Binding-site contacts:
Ligand atom C6 contacts residue ILE135 of chain 1.D at 3.9 Å (hydrophobic).
Ligand atom N7 contacts residue LYS165 of chain 1.D at 3.0 Å (salt-bridge).
Ligand atom PBB contacts residue ASP193 of chain 1.D at 2.9 Å.
Ligand atom N7 contacts residue ASP137 of chain 1.D at 3.6 Å (salt-bridge).
Ligand atom OAG contacts residue ARG199 of chain 1.D at 3.6 Å (salt-bridge).
Ligand atom OAG contacts residue ASP193 of chain 1.D at 2.6 Å (salt-bridge).
Ligand atom C5 contacts residue LYS165 of chain 1.D at 3.6 Å.
Ligand atom O6 contacts residue LYS165 of chain 1.D at 2.9 Å (salt-bridge).
Ligand atom O6 contacts residue VAL187 of chain 1.D at 3.0 Å (h-bond).
Ligand atom N2 contacts residue PHE186 of chain 1.D at 3.5 Å.
Ligand atom C6 contacts residue PHE186 of chain 1.D at 3.7 Å (hydrophobic).
Ligand atom C2 contacts residue PHE186 of chain 1.D at 3.5 Å (hydrophobic).
Ligand atom OAF contacts residue ASP137 of chain 1.D at 3.3 Å (salt-bridge).
Ligand atom O6 contacts residue PHE186 of chain 1.D at 3.5 Å.
Ligand atom N7 contacts residue ILE135 of chain 1.D at 3.9 Å.
Ligand atom N3 contacts residue PHE186 of chain 1.D at 3.8 Å.
Ligand atom OAC contacts residue ASP137 of chain 1.D at 3.1 Å.
Ligand atom OAC contacts residue THR138 of chain 1.D at 3.0 Å (h-bond).
Ligand atom OAF contacts residue THR138 of chain 1.D at 3.7 Å.
Ligand atom C5 contacts residue ILE135 of chain 1.D at 3.9 Å (hydrophobic).
Ligand atom O6 contacts residue ILE135 of chain 1.D at 3.8 Å.
Ligand atom N1 contacts residue VAL187 of chain 1.D at 2.8 Å (h-bond).
Ligand atom OAF contacts residue THR141 of chain 1.D at 3.7 Å.
Ligand atom N1 contacts residue PHE186 of chain 1.D at 3.5 Å.
Ligand atom PBA contacts residue THR141 of chain 1.D at 3.5 Å.
Ligand atom OAH contacts residue ASP193 of chain 1.D at 3.0 Å (salt-bridge).
Ligand atom OAH contacts residue ARG199 of chain 1.D at 3.7 Å.
Ligand atom C8 contacts residue ASP137 of chain 1.D at 3.3 Å.
Ligand atom OAD contacts residue ASP193 of chain 1.D at 2.7 Å (salt-bridge).
Ligand atom PBA contacts residue THR138 of chain 1.D at 3.9 Å.
Ligand atom N2 contacts residue ASP193 of chain 1.D at 2.8 Å (salt-bridge).
Ligand atom N2 contacts residue VAL187 of chain 1.D at 3.3 Å (h-bond).
Ligand atom OAE contacts residue THR141 of chain 1.D at 2.3 Å (h-bond).
Ligand atom OAF contacts residue GLY139 of chain 1.D at 3.4 Å (h-bond).
Ligand atom N2 contacts residue LEU192 of chain 1.D at 3.8 Å.
Ligand atom C6 contacts residue VAL187 of chain 1.D at 3.8 Å (hydrophobic).
Ligand atom C6 contacts residue LYS165 of chain 1.D at 3.7 Å.
Ligand atom O6 contacts residue LYS185 of chain 1.D at 3.3 Å (salt-bridge).
Ligand atom OAE contacts residue THR138 of chain 1.D at 3.8 Å.
Ligand atom C2 contacts residue VAL187 of chain 1.D at 3.5 Å (hydrophobic).

A small-molecule ligand and the protein it binds are described below.
Small molecule (SMILES): Nc1nc2c(ncn2CCN(/C=C/P(=O)(O)O)CCOCP(=O)(O)O)c(=O)[nH]1

Sequence of chain 1.D:
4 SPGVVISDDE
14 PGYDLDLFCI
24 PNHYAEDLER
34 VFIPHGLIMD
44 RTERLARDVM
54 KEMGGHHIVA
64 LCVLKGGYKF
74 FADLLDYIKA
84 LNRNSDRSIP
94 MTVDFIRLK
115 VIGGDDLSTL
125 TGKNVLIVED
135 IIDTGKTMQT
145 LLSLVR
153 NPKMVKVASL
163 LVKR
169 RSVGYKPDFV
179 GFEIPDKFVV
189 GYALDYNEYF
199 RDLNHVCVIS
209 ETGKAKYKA